This protein binds this small molecule.
Small molecule (SMILES): CC(=O)N[C@H]1[C@H](O[C@H]2[C@H](O)[C@@H](NC(C)=O)CO[C@@H]2CO)O[C@H](CO)[C@@H](O[C@@H]2O[C@H](CO[C@H]3O[C@H](CO[C@H]4O[C@H](CO)[C@@H](O)[C@H](O)[C@@H]4O)[C@@H](O)[C@H](O)[C@@H]3O)[C@@H](O)[C@H](O)[C@@H]2O)[C@@H]1O

Sequence of chain 1.A:
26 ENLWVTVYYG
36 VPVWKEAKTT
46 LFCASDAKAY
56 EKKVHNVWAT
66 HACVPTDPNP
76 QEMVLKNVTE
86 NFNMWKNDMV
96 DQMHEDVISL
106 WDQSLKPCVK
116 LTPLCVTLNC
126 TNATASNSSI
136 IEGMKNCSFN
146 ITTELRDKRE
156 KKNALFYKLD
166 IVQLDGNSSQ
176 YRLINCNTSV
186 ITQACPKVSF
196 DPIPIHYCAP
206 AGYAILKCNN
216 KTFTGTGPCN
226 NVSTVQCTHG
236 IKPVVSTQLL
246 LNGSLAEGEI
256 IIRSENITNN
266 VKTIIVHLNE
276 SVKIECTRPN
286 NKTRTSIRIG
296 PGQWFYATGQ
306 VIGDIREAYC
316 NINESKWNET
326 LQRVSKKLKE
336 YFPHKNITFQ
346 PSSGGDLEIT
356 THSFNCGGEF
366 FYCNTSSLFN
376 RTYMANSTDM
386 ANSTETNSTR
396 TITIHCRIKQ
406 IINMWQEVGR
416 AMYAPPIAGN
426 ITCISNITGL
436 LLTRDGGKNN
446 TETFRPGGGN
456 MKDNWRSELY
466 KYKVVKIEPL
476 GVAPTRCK

Sequence of chain 1.L:
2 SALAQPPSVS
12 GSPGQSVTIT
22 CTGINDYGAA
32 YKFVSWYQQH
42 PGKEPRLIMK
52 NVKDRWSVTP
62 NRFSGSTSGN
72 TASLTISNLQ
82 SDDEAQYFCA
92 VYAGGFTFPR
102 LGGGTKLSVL

Sequence of chain 1.E:
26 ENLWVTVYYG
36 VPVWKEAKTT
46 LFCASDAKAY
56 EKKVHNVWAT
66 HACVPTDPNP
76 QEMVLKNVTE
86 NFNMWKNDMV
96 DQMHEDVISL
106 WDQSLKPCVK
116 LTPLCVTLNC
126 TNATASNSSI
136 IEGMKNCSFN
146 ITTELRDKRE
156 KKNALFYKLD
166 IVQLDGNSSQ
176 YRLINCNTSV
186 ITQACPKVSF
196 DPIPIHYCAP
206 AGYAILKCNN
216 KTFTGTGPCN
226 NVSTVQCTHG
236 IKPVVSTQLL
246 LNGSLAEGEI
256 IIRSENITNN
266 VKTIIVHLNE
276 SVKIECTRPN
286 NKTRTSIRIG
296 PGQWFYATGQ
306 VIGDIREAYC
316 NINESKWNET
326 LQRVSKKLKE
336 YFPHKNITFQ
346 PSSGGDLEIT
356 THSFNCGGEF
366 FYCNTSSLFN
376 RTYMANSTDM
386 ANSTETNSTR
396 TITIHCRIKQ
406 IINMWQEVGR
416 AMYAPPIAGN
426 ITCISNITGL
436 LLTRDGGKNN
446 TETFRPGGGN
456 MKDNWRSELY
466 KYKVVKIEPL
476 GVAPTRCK

Sequence of chain 1.I:
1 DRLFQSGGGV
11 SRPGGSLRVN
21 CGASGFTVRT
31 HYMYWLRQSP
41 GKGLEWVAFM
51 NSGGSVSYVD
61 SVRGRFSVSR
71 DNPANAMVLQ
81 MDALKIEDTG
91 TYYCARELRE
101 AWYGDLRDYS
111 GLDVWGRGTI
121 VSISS

Binding-site contacts:
Ligand atom O5 contacts residue ASN182 of chain 1.E at 2.6 Å (h-bond).
Ligand atom O6 contacts residue ALA31 of chain 1.L at 4.3 Å.
Ligand atom C1 contacts residue ASN182 of chain 1.E at 1.6 Å.
Ligand atom O7 contacts residue ASN182 of chain 1.E at 3.6 Å (h-bond).
Ligand atom O6 contacts residue ASP60 of chain 1.I at 2.9 Å (salt-bridge).
Ligand atom C8 contacts residue TRP299 of chain 1.A at 4.5 Å (hydrophobic).
Ligand atom C8 contacts residue ASN182 of chain 1.E at 3.5 Å.
Ligand atom O2 contacts residue GLY96 of chain 1.L at 4.4 Å.
Ligand atom C2 contacts residue THR98 of chain 1.L at 4.1 Å.
Ligand atom O2 contacts residue PHE99 of chain 1.L at 4.1 Å.
Ligand atom C8 contacts residue ALA31 of chain 1.L at 4.2 Å (hydrophobic).
Ligand atom O2 contacts residue THR98 of chain 1.L at 2.8 Å (h-bond).
Ligand atom O5 contacts residue ARG177 of chain 1.E at 3.9 Å.
Ligand atom C1 contacts residue ARG177 of chain 1.E at 4.5 Å.
Ligand atom C7 contacts residue THR183 of chain 1.E at 4.2 Å.
Ligand atom C3 contacts residue ASN182 of chain 1.E at 4.0 Å.
Ligand atom C2 contacts residue PHE97 of chain 1.L at 4.4 Å (hydrophobic).
Ligand atom C7 contacts residue ASN182 of chain 1.E at 3.2 Å.
Ligand atom O7 contacts residue TRP299 of chain 1.A at 3.9 Å.
Ligand atom O7 contacts residue ALA30 of chain 1.L at 3.5 Å (h-bond).
Ligand atom C5 contacts residue ASN182 of chain 1.E at 3.7 Å.
Ligand atom C7 contacts residue GLY29 of chain 1.L at 4.2 Å.
Ligand atom C1 contacts residue THR98 of chain 1.L at 4.5 Å.
Ligand atom C7 contacts residue ALA31 of chain 1.L at 4.5 Å (hydrophobic).
Ligand atom O6 contacts residue ASP170 of chain 1.E at 4.2 Å.
Ligand atom C8 contacts residue GLY95 of chain 1.L at 4.1 Å.
Ligand atom C8 contacts residue THR183 of chain 1.E at 3.6 Å.
Ligand atom N2 contacts residue ASN182 of chain 1.E at 3.1 Å (h-bond).
Ligand atom C6 contacts residue ASP60 of chain 1.I at 3.4 Å.
Ligand atom C4 contacts residue ASN182 of chain 1.E at 4.5 Å.
Ligand atom C6 contacts residue ASP170 of chain 1.E at 3.8 Å.
Ligand atom O3 contacts residue SER2 of chain 1.L at 4.3 Å.
Ligand atom C2 contacts residue ASN182 of chain 1.E at 2.8 Å.
Ligand atom O7 contacts residue ALA31 of chain 1.L at 3.8 Å.
Ligand atom N2 contacts residue THR183 of chain 1.E at 3.6 Å.
Ligand atom O2 contacts residue PHE97 of chain 1.L at 3.7 Å.
Ligand atom O7 contacts residue GLY29 of chain 1.L at 3.3 Å.